Binding-site contacts:
Ligand atom C6 contacts residue GLU197 of chain 4.A at 3.6 Å.
Ligand atom O1A contacts residue ARG37 of chain 4.A at 2.8 Å (salt-bridge).
Ligand atom O1A contacts residue TYR324 of chain 4.A at 3.4 Å (h-bond).
Ligand atom C1 contacts residue ARG290 of chain 4.A at 3.5 Å.
Ligand atom C4 contacts residue TYR324 of chain 4.A at 3.8 Å (hydrophobic).
Ligand atom NH2 contacts residue TRP98 of chain 4.A at 3.1 Å (h-bond).
Ligand atom NE contacts residue ASP70 of chain 4.A at 2.9 Å (salt-bridge).
Ligand atom O9 contacts residue GLU196 of chain 4.A at 2.6 Å (salt-bridge).
Ligand atom C3 contacts residue ASP70 of chain 4.A at 3.4 Å.
Ligand atom C1 contacts residue TYR324 of chain 4.A at 3.0 Å (hydrophobic).
Ligand atom C8 contacts residue GLU196 of chain 4.A at 3.5 Å.
Ligand atom O8 contacts residue GLU197 of chain 4.A at 3.8 Å.
Ligand atom C3 contacts residue TYR324 of chain 4.A at 3.1 Å (hydrophobic).
Ligand atom NH2 contacts residue GLU147 of chain 4.A at 3.0 Å (salt-bridge).
Ligand atom C6 contacts residue TYR324 of chain 4.A at 3.7 Å (hydrophobic).
Ligand atom NE contacts residue GLU38 of chain 4.A at 3.3 Å (salt-bridge).
Ligand atom C9 contacts residue ALA166 of chain 4.A at 3.7 Å (hydrophobic).
Ligand atom C2 contacts residue TYR324 of chain 4.A at 2.8 Å (hydrophobic).
Ligand atom O9 contacts residue ARG144 of chain 4.A at 3.4 Å (salt-bridge).
Ligand atom C3 contacts residue GLU38 of chain 4.A at 3.6 Å.
Ligand atom O9 contacts residue ALA166 of chain 4.A at 3.4 Å.
Ligand atom O1B contacts residue ARG290 of chain 4.A at 2.8 Å (salt-bridge).
Ligand atom C11 contacts residue TRP98 of chain 4.A at 3.7 Å (hydrophobic).
Ligand atom C11 contacts residue ILE142 of chain 4.A at 3.8 Å (hydrophobic).
Ligand atom O8 contacts residue ARG212 of chain 4.A at 3.4 Å.
Ligand atom O1A contacts residue ARG290 of chain 4.A at 2.9 Å (salt-bridge).
Ligand atom O8 contacts residue GLU196 of chain 4.A at 2.7 Å (salt-bridge).
Ligand atom C9 contacts residue GLU196 of chain 4.A at 3.4 Å.
Ligand atom O10 contacts residue ASP70 of chain 4.A at 3.5 Å.
Ligand atom C8 contacts residue ARG212 of chain 4.A at 3.5 Å.
Ligand atom O1B contacts residue ARG212 of chain 4.A at 3.3 Å (salt-bridge).
Ligand atom NH1 contacts residue TRP98 of chain 4.A at 2.9 Å (h-bond).
Ligand atom CZ contacts residue GLU38 of chain 4.A at 3.7 Å.
Ligand atom O6 contacts residue TYR324 of chain 4.A at 3.2 Å (h-bond).
Ligand atom NH1 contacts residue ASP70 of chain 4.A at 2.9 Å (salt-bridge).
Ligand atom O1B contacts residue TYR324 of chain 4.A at 3.4 Å (h-bond).
Ligand atom CZ contacts residue TRP98 of chain 4.A at 3.5 Å (hydrophobic).
Ligand atom C4 contacts residue ASP70 of chain 4.A at 3.6 Å.
Ligand atom NH1 contacts residue ARG75 of chain 4.A at 3.3 Å (salt-bridge).
Ligand atom O10 contacts residue ARG71 of chain 4.A at 2.8 Å (salt-bridge).

Sequence of chain 4.A:
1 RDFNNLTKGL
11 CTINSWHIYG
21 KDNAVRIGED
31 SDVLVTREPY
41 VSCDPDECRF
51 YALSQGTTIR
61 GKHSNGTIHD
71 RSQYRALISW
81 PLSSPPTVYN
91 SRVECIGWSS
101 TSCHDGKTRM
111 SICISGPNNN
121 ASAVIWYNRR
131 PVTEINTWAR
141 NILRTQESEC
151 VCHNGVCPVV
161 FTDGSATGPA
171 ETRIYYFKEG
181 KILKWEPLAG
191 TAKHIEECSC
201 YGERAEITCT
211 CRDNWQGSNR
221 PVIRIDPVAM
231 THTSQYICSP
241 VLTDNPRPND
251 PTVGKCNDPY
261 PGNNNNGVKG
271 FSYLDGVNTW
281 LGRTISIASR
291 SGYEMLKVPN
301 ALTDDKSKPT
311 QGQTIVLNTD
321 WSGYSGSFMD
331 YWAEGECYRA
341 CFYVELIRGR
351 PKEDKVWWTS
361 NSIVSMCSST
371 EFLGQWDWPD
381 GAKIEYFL

The protein below binds the small molecule below.
Small molecule (SMILES): [H]/N=C(\N)N[C@H]1C=C(C(=O)O)O[C@@H]([C@H](O)[C@H](O)CO)[C@@H]1NC(C)=O